Sequence of chain 3.D:
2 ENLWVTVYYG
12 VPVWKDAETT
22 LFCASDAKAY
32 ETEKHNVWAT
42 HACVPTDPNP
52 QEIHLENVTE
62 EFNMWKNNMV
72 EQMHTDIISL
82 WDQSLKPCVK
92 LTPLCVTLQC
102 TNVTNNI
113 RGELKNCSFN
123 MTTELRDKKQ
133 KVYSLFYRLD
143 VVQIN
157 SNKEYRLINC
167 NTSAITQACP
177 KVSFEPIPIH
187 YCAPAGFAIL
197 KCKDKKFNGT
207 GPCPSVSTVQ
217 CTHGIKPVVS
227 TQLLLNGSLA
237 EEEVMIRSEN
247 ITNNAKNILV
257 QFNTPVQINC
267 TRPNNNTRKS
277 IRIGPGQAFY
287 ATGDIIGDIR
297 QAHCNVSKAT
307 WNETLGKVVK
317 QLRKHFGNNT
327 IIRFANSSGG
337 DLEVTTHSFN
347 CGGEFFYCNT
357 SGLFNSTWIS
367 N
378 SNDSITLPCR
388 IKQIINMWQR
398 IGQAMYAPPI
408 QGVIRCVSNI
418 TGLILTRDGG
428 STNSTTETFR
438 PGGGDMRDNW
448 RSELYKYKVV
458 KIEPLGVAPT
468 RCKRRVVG

Sequence of chain 3.F:
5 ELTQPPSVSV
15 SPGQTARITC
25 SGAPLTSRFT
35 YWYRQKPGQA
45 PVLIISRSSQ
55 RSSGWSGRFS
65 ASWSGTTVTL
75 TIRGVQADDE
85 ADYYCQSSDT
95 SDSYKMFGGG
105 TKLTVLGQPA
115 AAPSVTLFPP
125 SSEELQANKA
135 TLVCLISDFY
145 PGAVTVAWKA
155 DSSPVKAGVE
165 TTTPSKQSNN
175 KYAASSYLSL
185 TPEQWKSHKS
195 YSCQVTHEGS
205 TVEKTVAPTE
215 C

Sequence of chain 3.E:
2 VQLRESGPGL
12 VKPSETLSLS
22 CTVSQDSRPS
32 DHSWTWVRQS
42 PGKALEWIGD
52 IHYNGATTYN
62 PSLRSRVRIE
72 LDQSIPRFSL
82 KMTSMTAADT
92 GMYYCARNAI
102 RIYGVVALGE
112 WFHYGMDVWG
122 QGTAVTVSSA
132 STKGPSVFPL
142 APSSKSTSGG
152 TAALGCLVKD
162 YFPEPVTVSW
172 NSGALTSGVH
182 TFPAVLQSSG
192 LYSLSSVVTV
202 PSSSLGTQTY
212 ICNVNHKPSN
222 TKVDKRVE

This protein binds this small molecule.
Small molecule (SMILES): CC(=O)N[C@H]1[C@H](O[C@H]2[C@H](O)[C@@H](NC(C)=O)CO[C@@H]2CO)O[C@H](CO)[C@@H](O[C@@H]2O[C@H](CO[C@H]3O[C@H](CO[C@H]4O[C@H](CO)[C@@H](O)[C@H](O)[C@@H]4O[C@H]4O[C@H](CO)[C@@H](O)[C@H](O)[C@@H]4O)[C@@H](O)[C@H](O[C@H]4O[C@H](CO)[C@@H](O)[C@H](O)[C@@H]4O)[C@@H]3O)[C@@H](O)[C@H](O[C@H]3O[C@H](CO[C@H]4O[C@H](CO)[C@@H](O)[C@H](O)[C@@H]4O)[C@@H](O)[C@H](O)[C@@H]3O)[C@@H]2O)[C@@H]1O

Binding-site contacts:
Ligand atom C2 contacts residue SER28 of chain 3.E at 3.5 Å.
Ligand atom O3 contacts residue SER28 of chain 3.E at 3.6 Å.
Ligand atom N2 contacts residue HIS299 of chain 3.D at 3.3 Å (h-bond).
Ligand atom O5 contacts residue VAL106 of chain 3.E at 3.6 Å.
Ligand atom C2 contacts residue GLY105 of chain 3.E at 3.6 Å.
Ligand atom C3 contacts residue SER52 of chain 3.F at 3.3 Å.
Ligand atom O7 contacts residue VAL106 of chain 3.E at 3.4 Å.
Ligand atom C2 contacts residue ARG29 of chain 3.E at 3.5 Å.
Ligand atom O6 contacts residue ARG98 of chain 3.E at 3.3 Å (salt-bridge).
Ligand atom O4 contacts residue ARG98 of chain 3.E at 3.6 Å (salt-bridge).
Ligand atom C6 contacts residue HIS33 of chain 3.E at 2.7 Å.
Ligand atom O3 contacts residue GLY105 of chain 3.E at 3.3 Å (h-bond).
Ligand atom C1 contacts residue ASN301 of chain 3.D at 1.4 Å.
Ligand atom O5 contacts residue ASN301 of chain 3.D at 2.4 Å (h-bond).
Ligand atom O2 contacts residue ASP27 of chain 3.E at 2.8 Å (salt-bridge).
Ligand atom C4 contacts residue HIS33 of chain 3.E at 3.4 Å.
Ligand atom O6 contacts residue HIS33 of chain 3.E at 1.3 Å (h-bond).
Ligand atom O5 contacts residue HIS33 of chain 3.E at 3.2 Å (h-bond).
Ligand atom O4 contacts residue SER52 of chain 3.F at 3.0 Å.
Ligand atom C3 contacts residue HIS299 of chain 3.D at 3.4 Å.
Ligand atom O2 contacts residue ARG29 of chain 3.E at 3.0 Å (salt-bridge).
Ligand atom O5 contacts residue ARG296 of chain 3.D at 3.6 Å.
Ligand atom C6 contacts residue ARG296 of chain 3.D at 3.2 Å.
Ligand atom C3 contacts residue SER53 of chain 3.F at 3.5 Å.
Ligand atom C5 contacts residue ASN301 of chain 3.D at 3.6 Å.
Ligand atom C2 contacts residue HIS299 of chain 3.D at 3.6 Å.
Ligand atom C2 contacts residue ASN301 of chain 3.D at 2.5 Å.
Ligand atom C7 contacts residue ARG412 of chain 3.D at 3.4 Å.
Ligand atom C4 contacts residue ARG98 of chain 3.E at 3.6 Å.
Ligand atom O3 contacts residue SER53 of chain 3.F at 3.0 Å.
Ligand atom C4 contacts residue GLY105 of chain 3.E at 3.5 Å.
Ligand atom N2 contacts residue ASN301 of chain 3.D at 2.9 Å (h-bond).
Ligand atom C3 contacts residue TYR104 of chain 3.E at 3.5 Å (hydrophobic).
Ligand atom C7 contacts residue ASN301 of chain 3.D at 3.5 Å.
Ligand atom O7 contacts residue ARG412 of chain 3.D at 2.7 Å (salt-bridge).
Ligand atom O4 contacts residue VAL106 of chain 3.E at 3.1 Å.
Ligand atom O7 contacts residue VAL107 of chain 3.E at 3.0 Å (h-bond).
Ligand atom O4 contacts residue ILE103 of chain 3.E at 2.9 Å (h-bond).
Ligand atom C5 contacts residue HIS33 of chain 3.E at 3.3 Å.
Ligand atom C8 contacts residue ARG412 of chain 3.D at 3.4 Å.